Sequence of chain 1.C:
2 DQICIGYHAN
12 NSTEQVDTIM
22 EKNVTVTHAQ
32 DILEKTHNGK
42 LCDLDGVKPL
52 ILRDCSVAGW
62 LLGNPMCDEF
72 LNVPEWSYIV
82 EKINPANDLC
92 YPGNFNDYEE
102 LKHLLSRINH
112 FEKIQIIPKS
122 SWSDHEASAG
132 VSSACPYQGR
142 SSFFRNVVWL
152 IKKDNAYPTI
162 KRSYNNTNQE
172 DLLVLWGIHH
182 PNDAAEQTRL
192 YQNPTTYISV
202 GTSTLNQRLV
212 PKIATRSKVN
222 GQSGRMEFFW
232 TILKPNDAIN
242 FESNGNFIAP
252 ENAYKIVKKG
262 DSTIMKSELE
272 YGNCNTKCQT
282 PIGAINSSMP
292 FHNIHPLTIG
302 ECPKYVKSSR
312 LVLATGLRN

Binding-site contacts:
Ligand atom C4 contacts residue ASN237 of chain 1.C at 3.8 Å.
Ligand atom C5 contacts residue ASN237 of chain 1.C at 3.3 Å.
Ligand atom C2 contacts residue ASN166 of chain 1.C at 2.6 Å.
Ligand atom O5 contacts residue ASN166 of chain 1.C at 2.3 Å (h-bond).
Ligand atom O7 contacts residue ALA239 of chain 1.C at 4.3 Å.
Ligand atom C5 contacts residue ASN166 of chain 1.C at 3.6 Å.
Ligand atom C8 contacts residue ASP238 of chain 1.C at 4.0 Å.
Ligand atom C4 contacts residue ASN166 of chain 1.C at 4.2 Å.
Ligand atom O5 contacts residue ASN237 of chain 1.C at 4.1 Å.
Ligand atom C1 contacts residue ASN166 of chain 1.C at 1.4 Å.
Ligand atom C7 contacts residue ASN237 of chain 1.C at 3.8 Å.
Ligand atom C8 contacts residue SER218 of chain 1.A at 3.5 Å.
Ligand atom N2 contacts residue ASN237 of chain 1.C at 2.9 Å (h-bond).
Ligand atom C8 contacts residue ASN237 of chain 1.C at 3.6 Å.
Ligand atom C2 contacts residue ASN237 of chain 1.C at 3.8 Å.
Ligand atom O7 contacts residue ASN166 of chain 1.C at 4.0 Å.
Ligand atom C1 contacts residue ASN237 of chain 1.C at 4.0 Å.
Ligand atom C6 contacts residue ASN237 of chain 1.C at 4.0 Å.
Ligand atom O4 contacts residue ASN237 of chain 1.C at 3.8 Å.
Ligand atom C7 contacts residue ASN166 of chain 1.C at 3.8 Å.
Ligand atom C7 contacts residue ALA239 of chain 1.C at 4.1 Å (hydrophobic).
Ligand atom C8 contacts residue ALA239 of chain 1.C at 3.7 Å (hydrophobic).
Ligand atom N2 contacts residue ASN166 of chain 1.C at 3.1 Å (h-bond).
Ligand atom C3 contacts residue ASN166 of chain 1.C at 3.9 Å.
Ligand atom C3 contacts residue ASN237 of chain 1.C at 3.8 Å.

Sequence of chain 1.A:
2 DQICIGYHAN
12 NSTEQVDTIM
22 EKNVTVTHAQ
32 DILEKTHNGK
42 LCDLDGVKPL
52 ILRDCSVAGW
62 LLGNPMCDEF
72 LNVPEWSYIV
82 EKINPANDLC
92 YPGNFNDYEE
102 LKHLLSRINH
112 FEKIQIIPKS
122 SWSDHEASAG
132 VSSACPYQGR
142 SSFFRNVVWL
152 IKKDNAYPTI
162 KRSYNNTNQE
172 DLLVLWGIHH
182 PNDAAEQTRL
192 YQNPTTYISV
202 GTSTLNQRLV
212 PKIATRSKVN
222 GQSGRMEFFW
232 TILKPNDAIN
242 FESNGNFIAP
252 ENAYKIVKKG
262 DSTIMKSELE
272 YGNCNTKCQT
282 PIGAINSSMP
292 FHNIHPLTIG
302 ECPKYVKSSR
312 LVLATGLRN

A protein and the small-molecule ligand that binds it are described below.
Small molecule (SMILES): CC(=O)N[C@@H]1[C@@H](O)[C@H](O)[C@@H](CO)O[C@H]1O